Binding-site contacts:
Ligand atom O7 contacts residue ASN220 of chain 1.B at 3.4 Å (h-bond).
Ligand atom N2 contacts residue CYS49 of chain 1.B at 3.9 Å.
Ligand atom C3 contacts residue ASN220 of chain 1.B at 3.7 Å.
Ligand atom N2 contacts residue THR48 of chain 1.B at 3.5 Å (h-bond).
Ligand atom C8 contacts residue THR48 of chain 1.B at 3.5 Å.
Ligand atom C4 contacts residue PRO47 of chain 1.B at 3.4 Å (hydrophobic).
Ligand atom O5 contacts residue PRO47 of chain 1.B at 3.6 Å.
Ligand atom O7 contacts residue PRO47 of chain 1.B at 3.2 Å.
Ligand atom C7 contacts residue ASN220 of chain 1.B at 3.0 Å.
Ligand atom O3 contacts residue PRO47 of chain 1.B at 3.5 Å.
Ligand atom C7 contacts residue MET46 of chain 1.B at 3.2 Å (hydrophobic).
Ligand atom C1 contacts residue ASN220 of chain 1.B at 1.4 Å.
Ligand atom C2 contacts residue THR48 of chain 1.B at 3.5 Å.
Ligand atom C8 contacts residue ASN220 of chain 1.B at 3.2 Å.
Ligand atom N2 contacts residue ASN220 of chain 1.B at 2.9 Å (h-bond).
Ligand atom C1 contacts residue CYS49 of chain 1.B at 3.8 Å (hydrophobic).
Ligand atom C5 contacts residue THR48 of chain 1.B at 3.6 Å.
Ligand atom O3 contacts residue PRO47 of chain 1.B at 3.0 Å.
Ligand atom C7 contacts residue GLU69 of chain 1.B at 3.8 Å.
Ligand atom C8 contacts residue MET46 of chain 1.B at 3.6 Å (hydrophobic).
Ligand atom O4 contacts residue PRO47 of chain 1.B at 2.8 Å.
Ligand atom O5 contacts residue THR48 of chain 1.B at 3.9 Å.
Ligand atom C8 contacts residue CYS49 of chain 1.B at 3.7 Å (hydrophobic).
Ligand atom O7 contacts residue GLU69 of chain 1.B at 3.8 Å.
Ligand atom O5 contacts residue ASN220 of chain 1.B at 2.2 Å (h-bond).
Ligand atom C5 contacts residue ASN220 of chain 1.B at 3.5 Å.
Ligand atom C2 contacts residue PRO47 of chain 1.B at 3.8 Å (hydrophobic).
Ligand atom C4 contacts residue PRO47 of chain 1.B at 3.9 Å (hydrophobic).
Ligand atom C7 contacts residue PRO47 of chain 1.B at 3.7 Å (hydrophobic).
Ligand atom C8 contacts residue GLU69 of chain 1.B at 3.0 Å.
Ligand atom O7 contacts residue MET46 of chain 1.B at 3.5 Å.
Ligand atom C3 contacts residue PRO47 of chain 1.B at 3.4 Å (hydrophobic).
Ligand atom C3 contacts residue THR48 of chain 1.B at 3.2 Å.
Ligand atom C1 contacts residue THR48 of chain 1.B at 3.2 Å.
Ligand atom C8 contacts residue CYS70 of chain 1.B at 3.5 Å (hydrophobic).
Ligand atom N2 contacts residue MET46 of chain 1.B at 3.0 Å (h-bond).
Ligand atom C3 contacts residue PRO47 of chain 1.B at 3.9 Å (hydrophobic).
Ligand atom C1 contacts residue PRO47 of chain 1.B at 3.5 Å (hydrophobic).
Ligand atom O3 contacts residue MET46 of chain 1.B at 3.7 Å.
Ligand atom C2 contacts residue ASN220 of chain 1.B at 2.4 Å.

A small-molecule ligand and the protein it binds are described below.
Small molecule (SMILES): CC(=O)N[C@H]1[C@H](O[C@H]2[C@H](O)[C@@H](NC(C)=O)CO[C@@H]2CO)O[C@H](CO)[C@@H](O[C@@H]2O[C@H](CO[C@H]3O[C@H](CO)[C@@H](O)[C@H](O)[C@@H]3O[C@@H]3O[C@H](CO)[C@@H](O[C@@H]4O[C@H](CO)[C@H](O)[C@H](O)[C@H]4O)[C@H](O)[C@H]3NC(C)=O)[C@@H](O)[C@H](O[C@H]3O[C@H](CO)[C@@H](O)[C@H](O)[C@@H]3O[C@@H]3O[C@H](CO)[C@@H](O[C@@H]4O[C@H](CO)[C@H](O)[C@H](O)[C@H]4O)[C@H](O)[C@H]3NC(C)=O)[C@@H]2O)[C@@H]1O

Sequence of chain 1.B:
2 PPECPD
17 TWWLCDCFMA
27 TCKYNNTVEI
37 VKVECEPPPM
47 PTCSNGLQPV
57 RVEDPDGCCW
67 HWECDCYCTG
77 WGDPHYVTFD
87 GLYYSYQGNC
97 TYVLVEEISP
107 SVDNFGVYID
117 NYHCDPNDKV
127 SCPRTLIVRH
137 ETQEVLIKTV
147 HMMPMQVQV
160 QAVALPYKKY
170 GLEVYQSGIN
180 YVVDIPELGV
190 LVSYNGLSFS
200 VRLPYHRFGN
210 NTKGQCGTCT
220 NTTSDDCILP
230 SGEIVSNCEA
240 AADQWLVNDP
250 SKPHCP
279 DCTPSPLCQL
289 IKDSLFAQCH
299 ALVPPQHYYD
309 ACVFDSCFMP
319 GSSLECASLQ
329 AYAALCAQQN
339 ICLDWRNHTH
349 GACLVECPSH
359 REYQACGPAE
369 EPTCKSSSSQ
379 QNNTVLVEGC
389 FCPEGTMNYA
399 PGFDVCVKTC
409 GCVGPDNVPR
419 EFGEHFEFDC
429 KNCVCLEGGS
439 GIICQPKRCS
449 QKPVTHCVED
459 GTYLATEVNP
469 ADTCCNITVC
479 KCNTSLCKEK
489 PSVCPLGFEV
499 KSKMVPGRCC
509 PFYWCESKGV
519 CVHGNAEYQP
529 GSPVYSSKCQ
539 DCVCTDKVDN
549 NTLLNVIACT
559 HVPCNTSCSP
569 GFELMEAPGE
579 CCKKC